Binding-site contacts:
Ligand atom C1 contacts residue ASN275 of chain 1.A at 1.4 Å.
Ligand atom N2 contacts residue PHE298 of chain 1.A at 3.6 Å.
Ligand atom N2 contacts residue ASN275 of chain 1.A at 3.0 Å (h-bond).
Ligand atom C7 contacts residue PHE298 of chain 1.A at 4.0 Å (hydrophobic).
Ligand atom C4 contacts residue ASN275 of chain 1.A at 4.2 Å.
Ligand atom C7 contacts residue ASN275 of chain 1.A at 3.5 Å.
Ligand atom O7 contacts residue ASN275 of chain 1.A at 3.5 Å (h-bond).
Ligand atom O6 contacts residue HIS300 of chain 1.A at 2.7 Å (h-bond).
Ligand atom C6 contacts residue HIS300 of chain 1.A at 3.8 Å.
Ligand atom O7 contacts residue PHE298 of chain 1.A at 4.1 Å.
Ligand atom C2 contacts residue ASN275 of chain 1.A at 2.5 Å.
Ligand atom C5 contacts residue ASN275 of chain 1.A at 3.6 Å.
Ligand atom C3 contacts residue ASN275 of chain 1.A at 3.8 Å.
Ligand atom O5 contacts residue ASN275 of chain 1.A at 2.4 Å (h-bond).
Ligand atom C8 contacts residue PHE298 of chain 1.A at 4.3 Å (hydrophobic).

Sequence of chain 1.A:
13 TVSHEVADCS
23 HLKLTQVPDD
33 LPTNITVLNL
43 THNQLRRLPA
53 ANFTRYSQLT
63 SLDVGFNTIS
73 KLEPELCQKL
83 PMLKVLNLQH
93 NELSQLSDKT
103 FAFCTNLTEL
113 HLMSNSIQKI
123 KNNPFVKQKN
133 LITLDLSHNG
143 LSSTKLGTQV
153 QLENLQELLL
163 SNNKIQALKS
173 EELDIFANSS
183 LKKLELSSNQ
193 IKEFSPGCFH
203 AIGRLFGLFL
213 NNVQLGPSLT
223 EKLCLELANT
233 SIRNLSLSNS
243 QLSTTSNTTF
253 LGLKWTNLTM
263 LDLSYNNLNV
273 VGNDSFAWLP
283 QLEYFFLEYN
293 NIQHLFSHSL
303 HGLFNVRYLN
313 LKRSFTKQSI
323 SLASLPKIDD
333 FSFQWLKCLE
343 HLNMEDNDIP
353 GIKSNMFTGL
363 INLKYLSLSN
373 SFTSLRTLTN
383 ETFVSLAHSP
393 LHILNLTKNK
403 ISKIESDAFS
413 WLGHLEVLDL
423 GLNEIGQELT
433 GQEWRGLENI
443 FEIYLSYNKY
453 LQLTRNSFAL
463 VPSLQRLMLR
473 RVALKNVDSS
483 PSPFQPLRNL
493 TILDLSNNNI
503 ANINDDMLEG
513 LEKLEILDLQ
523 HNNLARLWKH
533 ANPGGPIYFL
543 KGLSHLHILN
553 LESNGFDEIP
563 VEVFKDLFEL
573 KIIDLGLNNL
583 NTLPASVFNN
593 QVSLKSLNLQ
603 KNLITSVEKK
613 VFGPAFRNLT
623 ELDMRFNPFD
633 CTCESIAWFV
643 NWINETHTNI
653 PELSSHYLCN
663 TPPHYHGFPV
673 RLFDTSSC

A small-molecule ligand and the protein it binds are described below.
Small molecule (SMILES): CC(=O)N[C@H]1[C@H](O[C@H]2[C@H](O)[C@@H](NC(C)=O)CO[C@@H]2CO)O[C@H](CO)[C@@H](O)[C@@H]1O